Binding-site contacts:
Ligand atom CB contacts residue LEU71 of chain 1.E at 3.7 Å (hydrophobic).
Ligand atom N contacts residue SER69 of chain 1.E at 3.0 Å (h-bond).
Ligand atom O contacts residue VAL27 of chain 1.E at 3.0 Å (h-bond).
Ligand atom CG2 contacts residue SER69 of chain 1.E at 3.8 Å.
Ligand atom CB contacts residue SO41 of chain 1.N at 3.5 Å.
Ligand atom CD1 contacts residue LEU71 of chain 1.E at 3.8 Å (hydrophobic).
Ligand atom CA contacts residue SO41 of chain 1.N at 3.7 Å.
Ligand atom CA contacts residue VAL25 of chain 1.E at 3.5 Å (hydrophobic).
Ligand atom NH2 contacts residue LEU65 of chain 1.E at 3.3 Å (h-bond).
Ligand atom NH2 contacts residue ILE67 of chain 1.E at 2.4 Å (h-bond).
Ligand atom C contacts residue LEU71 of chain 1.E at 3.5 Å (hydrophobic).
Ligand atom CA contacts residue SER69 of chain 1.E at 3.7 Å.
Ligand atom CG2 contacts residue VAL27 of chain 1.E at 3.5 Å (hydrophobic).
Ligand atom CA contacts residue VAL27 of chain 1.E at 3.5 Å (hydrophobic).
Ligand atom N contacts residue LEU71 of chain 1.E at 2.8 Å (h-bond).
Ligand atom O contacts residue SER70 of chain 1.E at 3.2 Å.
Ligand atom C contacts residue SO41 of chain 1.N at 3.6 Å.
Ligand atom CD1 contacts residue ILE67 of chain 1.E at 3.3 Å (hydrophobic).
Ligand atom O contacts residue LYS26 of chain 1.E at 3.2 Å.
Ligand atom CB contacts residue SO41 of chain 1.N at 3.5 Å.
Ligand atom CB contacts residue LEU28 of chain 1.E at 3.6 Å (hydrophobic).
Ligand atom CZ contacts residue ILE67 of chain 1.E at 3.4 Å (hydrophobic).
Ligand atom O contacts residue SER69 of chain 1.E at 3.5 Å (h-bond).
Ligand atom O contacts residue LEU71 of chain 1.E at 2.8 Å (h-bond).
Ligand atom C contacts residue VAL25 of chain 1.E at 3.6 Å (hydrophobic).
Ligand atom CA contacts residue SO41 of chain 1.N at 3.5 Å.
Ligand atom CG1 contacts residue LEU77 of chain 1.E at 3.6 Å (hydrophobic).
Ligand atom CB contacts residue SER69 of chain 1.E at 3.5 Å.
Ligand atom OG1 contacts residue SO41 of chain 1.N at 3.2 Å (h-bond).
Ligand atom CA contacts residue LEU71 of chain 1.E at 3.2 Å (hydrophobic).
Ligand atom CG2 contacts residue VAL25 of chain 1.E at 3.6 Å (hydrophobic).
Ligand atom N contacts residue SO41 of chain 1.N at 2.8 Å (h-bond).
Ligand atom CG1 contacts residue LEU71 of chain 1.E at 3.7 Å (hydrophobic).
Ligand atom CA contacts residue VAL25 of chain 1.E at 3.7 Å (hydrophobic).
Ligand atom N contacts residue VAL25 of chain 1.E at 2.8 Å (h-bond).
Ligand atom N contacts residue VAL27 of chain 1.E at 3.4 Å (h-bond).
Ligand atom CB contacts residue VAL25 of chain 1.E at 3.7 Å (hydrophobic).
Ligand atom NH2 contacts residue PRO64 of chain 1.E at 3.3 Å (h-bond).
Ligand atom NH1 contacts residue ILE67 of chain 1.E at 3.6 Å (h-bond).
Ligand atom CD1 contacts residue THR68 of chain 1.E at 3.7 Å.

Sequence of chain 1.E:
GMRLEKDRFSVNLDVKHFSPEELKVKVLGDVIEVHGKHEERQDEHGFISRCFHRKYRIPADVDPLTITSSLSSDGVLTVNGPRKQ

A protein and the small-molecule ligand that binds it are described below.
Small molecule (SMILES): CC[C@H](C)[C@H](NC(=O)[C@@H]1CCCN1C(=O)[C@@H](NC(=O)[C@@H](NC(=O)[C@H](CCCN=C(N)N)NC(=O)[C@H](C)N)[C@@H](C)O)[C@@H](C)CC)C(=O)N[C@H](C(=O)N[C@@H](CCCN=C(N)N)C(=O)N[C@@H](CCC(=O)O)C(=O)O)[C@@H](C)O